This protein binds this small molecule.
Small molecule (SMILES): CC(=O)N[C@@H]1[C@@H](O)[C@H](O)[C@@H](CO)O[C@H]1O

Sequence of chain 1.R:
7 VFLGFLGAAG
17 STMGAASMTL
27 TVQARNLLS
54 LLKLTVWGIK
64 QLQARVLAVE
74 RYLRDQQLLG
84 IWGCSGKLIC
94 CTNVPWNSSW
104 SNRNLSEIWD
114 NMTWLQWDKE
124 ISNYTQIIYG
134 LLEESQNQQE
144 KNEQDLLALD

Binding-site contacts:
Ligand atom C5 contacts residue ASN100 of chain 1.R at 3.5 Å.
Ligand atom C1 contacts residue ASN100 of chain 1.R at 1.4 Å.
Ligand atom O5 contacts residue ASN100 of chain 1.R at 2.2 Å (h-bond).
Ligand atom N2 contacts residue ASN100 of chain 1.R at 3.1 Å (h-bond).
Ligand atom O6 contacts residue TRP103 of chain 1.R at 4.1 Å.
Ligand atom C3 contacts residue ASN100 of chain 1.R at 3.7 Å.
Ligand atom O5 contacts residue SER102 of chain 1.R at 4.0 Å.
Ligand atom C2 contacts residue ASN100 of chain 1.R at 2.4 Å.
Ligand atom O6 contacts residue ASN100 of chain 1.R at 4.3 Å.
Ligand atom C4 contacts residue ASN100 of chain 1.R at 4.0 Å.
Ligand atom O6 contacts residue SER102 of chain 1.R at 4.4 Å.
Ligand atom C5 contacts residue SER102 of chain 1.R at 4.5 Å.
Ligand atom C6 contacts residue SER102 of chain 1.R at 4.4 Å.
Ligand atom O7 contacts residue ASN100 of chain 1.R at 3.2 Å (h-bond).
Ligand atom C7 contacts residue ASN100 of chain 1.R at 3.4 Å.